This protein binds this small molecule.
Small molecule (SMILES): CC1(C)N=C(N)N=C(N)N1c1ccc(Cl)cc1

Binding-site contacts:
Ligand atom C12 contacts residue PHE51 of chain 1.A at 3.3 Å (hydrophobic).
Ligand atom C13 contacts residue PHE51 of chain 1.A at 3.8 Å (hydrophobic).
Ligand atom C4 contacts residue TRP26 of chain 1.A at 4.1 Å (hydrophobic).
Ligand atom N8 contacts residue PHE51 of chain 1.A at 3.4 Å.
Ligand atom N3 contacts residue ALA27 of chain 1.A at 4.1 Å.
Ligand atom N7 contacts residue ILE25 of chain 1.A at 3.7 Å.
Ligand atom N8 contacts residue ILE25 of chain 1.A at 3.0 Å (h-bond).
Ligand atom C2 contacts residue ILE25 of chain 1.A at 3.9 Å (hydrophobic).
Ligand atom C2 contacts residue ASP47 of chain 1.A at 3.5 Å.
Ligand atom C2 contacts residue TRP26 of chain 1.A at 4.0 Å (hydrophobic).
Ligand atom N1 contacts residue PHE51 of chain 1.A at 3.7 Å.
Ligand atom C2 contacts residue PHE51 of chain 1.A at 3.7 Å (hydrophobic).
Ligand atom N7 contacts residue TRP26 of chain 1.A at 3.7 Å.
Ligand atom C11 contacts residue PHE51 of chain 1.A at 4.0 Å (hydrophobic).
Ligand atom N1 contacts residue ASP47 of chain 1.A at 2.7 Å (salt-bridge).
Ligand atom C4 contacts residue PHE51 of chain 1.A at 3.2 Å (hydrophobic).
Ligand atom C9 contacts residue ASP47 of chain 1.A at 3.8 Å.
Ligand atom C6 contacts residue ASP47 of chain 1.A at 3.5 Å.
Ligand atom C10 contacts residue ILE40 of chain 1.A at 3.9 Å (hydrophobic).
Ligand atom C16 contacts residue ILE114 of chain 1.A at 3.7 Å (hydrophobic).
Ligand atom CL17 contacts residue THR66 of chain 1.A at 3.4 Å.
Ligand atom N7 contacts residue ASP47 of chain 1.A at 2.8 Å (salt-bridge).
Ligand atom C13 contacts residue ILE114 of chain 1.A at 4.0 Å (hydrophobic).
Ligand atom N3 contacts residue TRP26 of chain 1.A at 3.5 Å.
Ligand atom C9 contacts residue GLN48 of chain 1.A at 3.2 Å.
Ligand atom C9 contacts residue PHE51 of chain 1.A at 4.0 Å (hydrophobic).
Ligand atom N7 contacts residue THR133 of chain 1.A at 3.6 Å (h-bond).
Ligand atom N8 contacts residue ILE114 of chain 1.A at 3.2 Å (h-bond).
Ligand atom C4 contacts residue ILE25 of chain 1.A at 3.8 Å (hydrophobic).
Ligand atom N3 contacts residue ILE25 of chain 1.A at 3.3 Å.
Ligand atom C6 contacts residue PHE51 of chain 1.A at 4.1 Å (hydrophobic).
Ligand atom N5 contacts residue PHE51 of chain 1.A at 3.6 Å.
Ligand atom C2 contacts residue ALA27 of chain 1.A at 4.0 Å (hydrophobic).
Ligand atom N8 contacts residue TRP26 of chain 1.A at 4.1 Å.
Ligand atom CL17 contacts residue LEU70 of chain 1.A at 3.6 Å.
Ligand atom C10 contacts residue ASP47 of chain 1.A at 3.3 Å.
Ligand atom C15 contacts residue ILE114 of chain 1.A at 3.8 Å (hydrophobic).
Ligand atom N8 contacts residue TYR120 of chain 1.A at 3.7 Å.
Ligand atom N7 contacts residue ALA27 of chain 1.A at 4.0 Å.
Ligand atom N3 contacts residue PHE51 of chain 1.A at 3.3 Å.

Sequence of chain 1.A:
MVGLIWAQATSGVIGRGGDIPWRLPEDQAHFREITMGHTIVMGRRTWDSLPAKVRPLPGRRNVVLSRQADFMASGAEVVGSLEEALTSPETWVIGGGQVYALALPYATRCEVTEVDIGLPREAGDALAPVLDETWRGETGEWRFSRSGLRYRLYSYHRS